Sequence of chain 1.A:
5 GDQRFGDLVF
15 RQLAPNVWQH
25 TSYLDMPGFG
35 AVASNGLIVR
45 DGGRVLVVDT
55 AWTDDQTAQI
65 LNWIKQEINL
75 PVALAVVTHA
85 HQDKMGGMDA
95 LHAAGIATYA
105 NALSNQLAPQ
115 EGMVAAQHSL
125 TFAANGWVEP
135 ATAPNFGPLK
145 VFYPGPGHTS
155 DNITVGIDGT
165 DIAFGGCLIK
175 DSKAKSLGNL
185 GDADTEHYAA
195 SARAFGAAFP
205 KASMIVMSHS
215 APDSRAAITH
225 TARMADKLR

Binding-site contacts:
Ligand atom C15 contacts residue ASN183 of chain 1.A at 3.8 Å.
Ligand atom O04 contacts residue HIS213 of chain 1.A at 2.9 Å (h-bond).
Ligand atom O01 contacts residue ZN1 of chain 1.B at 1.9 Å.
Ligand atom C11 contacts residue PHE33 of chain 1.A at 3.9 Å (hydrophobic).
Ligand atom C09 contacts residue MET30 of chain 1.A at 3.5 Å (hydrophobic).
Ligand atom C06 contacts residue MET30 of chain 1.A at 4.1 Å (hydrophobic).
Ligand atom O04 contacts residue ZN1 of chain 1.B at 3.9 Å.
Ligand atom O04 contacts residue CYS171 of chain 1.A at 3.7 Å.
Ligand atom P02 contacts residue ZN1 of chain 1.B at 2.9 Å.
Ligand atom C07 contacts residue TRP56 of chain 1.A at 3.9 Å (hydrophobic).
Ligand atom P02 contacts residue HIS85 of chain 1.A at 3.8 Å.
Ligand atom C12 contacts residue ASN183 of chain 1.A at 4.0 Å.
Ligand atom O03 contacts residue ZN1 of chain 1.B at 3.0 Å.
Ligand atom C11 contacts residue MET30 of chain 1.A at 3.7 Å (hydrophobic).
Ligand atom C08 contacts residue ACT1 of chain 1.E at 4.0 Å.
Ligand atom O03 contacts residue ZN1 of chain 1.C at 3.9 Å.
Ligand atom P02 contacts residue HIS152 of chain 1.A at 3.9 Å.
Ligand atom N14 contacts residue ASN183 of chain 1.A at 3.3 Å (h-bond).
Ligand atom P02 contacts residue ZN1 of chain 1.C at 3.0 Å.
Ligand atom C13 contacts residue ASN183 of chain 1.A at 3.4 Å.
Ligand atom O01 contacts residue ZN1 of chain 1.C at 3.3 Å.
Ligand atom O01 contacts residue CYS171 of chain 1.A at 3.7 Å.
Ligand atom O04 contacts residue ASP87 of chain 1.A at 3.2 Å (salt-bridge).
Ligand atom O01 contacts residue ASP87 of chain 1.A at 2.6 Å (salt-bridge).
Ligand atom C07 contacts residue ACT1 of chain 1.E at 3.8 Å.
Ligand atom O03 contacts residue HIS85 of chain 1.A at 3.5 Å (h-bond).
Ligand atom P02 contacts residue ACT1 of chain 1.E at 4.0 Å.
Ligand atom O04 contacts residue ZN1 of chain 1.C at 1.8 Å.
Ligand atom O01 contacts residue HIS152 of chain 1.A at 3.5 Å (h-bond).
Ligand atom C10 contacts residue MET30 of chain 1.A at 3.5 Å (hydrophobic).
Ligand atom O01 contacts residue HIS85 of chain 1.A at 3.1 Å (h-bond).
Ligand atom O04 contacts residue ACT1 of chain 1.E at 2.9 Å (h-bond).
Ligand atom C05 contacts residue ASP87 of chain 1.A at 3.7 Å.
Ligand atom C08 contacts residue MET30 of chain 1.A at 4.0 Å (hydrophobic).
Ligand atom O03 contacts residue HIS152 of chain 1.A at 3.1 Å.
Ligand atom C15 contacts residue MET30 of chain 1.A at 4.0 Å (hydrophobic).
Ligand atom O03 contacts residue ASN183 of chain 1.A at 2.8 Å (h-bond).
Ligand atom O03 contacts residue ACT1 of chain 1.E at 3.9 Å.
Ligand atom P02 contacts residue ASP87 of chain 1.A at 3.6 Å.
Ligand atom O01 contacts residue HIS83 of chain 1.A at 3.3 Å (h-bond).

The small molecule below binds the protein below.
Small molecule (SMILES): O=P(O)(O)Cc1cccc2cccnc12